Sequence of chain 3.A:
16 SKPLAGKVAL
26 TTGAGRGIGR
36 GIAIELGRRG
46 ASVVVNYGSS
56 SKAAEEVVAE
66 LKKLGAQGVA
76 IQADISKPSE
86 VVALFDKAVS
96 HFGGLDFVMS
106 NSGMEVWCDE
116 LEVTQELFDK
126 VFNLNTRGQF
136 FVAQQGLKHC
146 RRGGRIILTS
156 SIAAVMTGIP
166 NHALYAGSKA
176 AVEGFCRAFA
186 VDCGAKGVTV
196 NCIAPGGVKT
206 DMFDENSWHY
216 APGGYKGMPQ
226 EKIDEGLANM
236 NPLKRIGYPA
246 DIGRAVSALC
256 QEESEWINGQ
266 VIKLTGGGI

Binding-site contacts:
Ligand atom C6 contacts residue ILE274 of chain 3.A at 3.4 Å (hydrophobic).
Ligand atom O10 contacts residue TYR170 of chain 3.A at 2.8 Å (h-bond).
Ligand atom N8 contacts residue TYR215 of chain 3.A at 3.6 Å.
Ligand atom C14 contacts residue TYR215 of chain 3.A at 3.6 Å (hydrophobic).
Ligand atom C2 contacts residue TYR215 of chain 3.A at 3.5 Å (hydrophobic).
Ligand atom C6 contacts residue GLY201 of chain 3.A at 3.9 Å.
Ligand atom O10 contacts residue SER156 of chain 3.A at 2.8 Å (h-bond).
Ligand atom C13 contacts residue GLY202 of chain 3.A at 3.4 Å.
Ligand atom C14 contacts residue SER212 of chain 3.A at 3.8 Å.
Ligand atom C9 contacts residue TYR215 of chain 3.A at 3.5 Å (hydrophobic).
Ligand atom C12 contacts residue NDP1 of chain 3.B at 3.6 Å.
Ligand atom C6 contacts residue ILE157 of chain 3.A at 3.7 Å (hydrophobic).
Ligand atom C7 contacts residue TYR215 of chain 3.A at 3.8 Å (hydrophobic).
Ligand atom C12 contacts residue TYR215 of chain 3.A at 3.8 Å (hydrophobic).
Ligand atom C7 contacts residue ILE157 of chain 3.A at 3.8 Å (hydrophobic).
Ligand atom C6 contacts residue TYR215 of chain 3.A at 3.7 Å (hydrophobic).
Ligand atom C13 contacts residue TYR215 of chain 3.A at 3.5 Å (hydrophobic).
Ligand atom C13 contacts residue ILE274 of chain 3.A at 3.6 Å (hydrophobic).
Ligand atom C5 contacts residue GLY202 of chain 3.A at 3.6 Å.
Ligand atom N8 contacts residue NDP1 of chain 3.B at 3.6 Å.
Ligand atom C6 contacts residue GLY202 of chain 3.A at 3.7 Å.
Ligand atom C14 contacts residue PHE208 of chain 3.A at 3.7 Å (hydrophobic).
Ligand atom C9 contacts residue TYR170 of chain 3.A at 3.8 Å (hydrophobic).
Ligand atom O10 contacts residue TYR215 of chain 3.A at 3.7 Å.
Ligand atom C7 contacts residue SER156 of chain 3.A at 3.4 Å.
Ligand atom C2 contacts residue NDP1 of chain 3.B at 3.5 Å.
Ligand atom C1 contacts residue PHE208 of chain 3.A at 3.6 Å (hydrophobic).
Ligand atom C3 contacts residue TYR215 of chain 3.A at 3.5 Å (hydrophobic).
Ligand atom C11 contacts residue NDP1 of chain 3.B at 3.8 Å.
Ligand atom C14 contacts residue GLY202 of chain 3.A at 3.7 Å.
Ligand atom C5 contacts residue ILE274 of chain 3.A at 3.9 Å (hydrophobic).
Ligand atom C1 contacts residue SER212 of chain 3.A at 3.7 Å.
Ligand atom C9 contacts residue SER156 of chain 3.A at 3.8 Å.
Ligand atom C1 contacts residue TYR215 of chain 3.A at 3.6 Å (hydrophobic).
Ligand atom C9 contacts residue NDP1 of chain 3.B at 3.3 Å.
Ligand atom C5 contacts residue TYR215 of chain 3.A at 3.6 Å (hydrophobic).
Ligand atom C1 contacts residue NDP1 of chain 3.B at 3.9 Å.
Ligand atom O10 contacts residue NDP1 of chain 3.B at 3.3 Å.
Ligand atom C11 contacts residue GLU110 of chain 3.A at 3.5 Å.
Ligand atom C3 contacts residue NDP1 of chain 3.B at 3.7 Å.

The small molecule below binds the protein below.
Small molecule (SMILES): O=C1CCc2cccc3c2N1CC3